Binding-site contacts:
Ligand atom O3P contacts residue GLY397 of chain 1.K at 3.9 Å.
Ligand atom O4P contacts residue GLY395 of chain 1.K at 3.5 Å (h-bond).
Ligand atom O3 contacts residue GLY373 of chain 1.K at 3.6 Å.
Ligand atom C5 contacts residue GLY373 of chain 1.K at 3.5 Å.
Ligand atom O5P contacts residue GLY395 of chain 1.K at 1.3 Å (h-bond).
Ligand atom P1 contacts residue GLY396 of chain 1.K at 3.4 Å.
Ligand atom O6P contacts residue LYS167 of chain 1.K at 3.3 Å.
Ligand atom P2 contacts residue GLY395 of chain 1.K at 2.7 Å.
Ligand atom O5P contacts residue PHE394 of chain 1.K at 2.6 Å.
Ligand atom O3 contacts residue GLY396 of chain 1.K at 2.9 Å (h-bond).
Ligand atom O3 contacts residue GLY395 of chain 1.K at 3.9 Å.
Ligand atom O3 contacts residue GLY397 of chain 1.K at 3.8 Å.
Ligand atom O1 contacts residue SER59 of chain 1.E at 3.3 Å (h-bond).
Ligand atom O4P contacts residue SER371 of chain 1.K at 4.0 Å.
Ligand atom O2P contacts residue GLY396 of chain 1.K at 2.8 Å (h-bond).
Ligand atom O3P contacts residue TRP454 of chain 1.K at 2.7 Å (h-bond).
Ligand atom O5 contacts residue GLY372 of chain 1.K at 4.0 Å.
Ligand atom O6P contacts residue MG1 of chain 1.X at 2.4 Å.
Ligand atom O4P contacts residue MG1 of chain 1.X at 3.5 Å.
Ligand atom O5 contacts residue GLY373 of chain 1.K at 3.1 Å (h-bond).
Ligand atom O1P contacts residue TRP454 of chain 1.K at 2.8 Å (h-bond).
Ligand atom O2P contacts residue SER59 of chain 1.E at 2.8 Å (h-bond).
Ligand atom C1 contacts residue GLY396 of chain 1.K at 3.7 Å.
Ligand atom P2 contacts residue MG1 of chain 1.X at 3.5 Å.
Ligand atom O6P contacts residue GLY395 of chain 1.K at 3.1 Å.
Ligand atom O2 contacts residue SER59 of chain 1.E at 3.1 Å (h-bond).
Ligand atom P1 contacts residue SER59 of chain 1.E at 3.5 Å.
Ligand atom C5 contacts residue GLY372 of chain 1.K at 4.0 Å.
Ligand atom O5 contacts residue GLY395 of chain 1.K at 3.6 Å.
Ligand atom C3 contacts residue GLY373 of chain 1.K at 3.6 Å.
Ligand atom O3P contacts residue GLY396 of chain 1.K at 2.9 Å (h-bond).
Ligand atom O2P contacts residue GLY400 of chain 1.K at 3.2 Å.
Ligand atom P2 contacts residue GLY396 of chain 1.K at 3.7 Å.
Ligand atom O4P contacts residue GLY373 of chain 1.K at 3.8 Å.
Ligand atom O4P contacts residue GLY372 of chain 1.K at 3.8 Å.
Ligand atom O5P contacts residue GLY396 of chain 1.K at 2.8 Å (h-bond).
Ligand atom P2 contacts residue PHE394 of chain 1.K at 4.0 Å.
Ligand atom O5 contacts residue GLY396 of chain 1.K at 3.8 Å.
Ligand atom O1P contacts residue SER59 of chain 1.E at 3.9 Å.
Ligand atom P1 contacts residue TRP454 of chain 1.K at 3.4 Å.

Sequence of chain 1.E:
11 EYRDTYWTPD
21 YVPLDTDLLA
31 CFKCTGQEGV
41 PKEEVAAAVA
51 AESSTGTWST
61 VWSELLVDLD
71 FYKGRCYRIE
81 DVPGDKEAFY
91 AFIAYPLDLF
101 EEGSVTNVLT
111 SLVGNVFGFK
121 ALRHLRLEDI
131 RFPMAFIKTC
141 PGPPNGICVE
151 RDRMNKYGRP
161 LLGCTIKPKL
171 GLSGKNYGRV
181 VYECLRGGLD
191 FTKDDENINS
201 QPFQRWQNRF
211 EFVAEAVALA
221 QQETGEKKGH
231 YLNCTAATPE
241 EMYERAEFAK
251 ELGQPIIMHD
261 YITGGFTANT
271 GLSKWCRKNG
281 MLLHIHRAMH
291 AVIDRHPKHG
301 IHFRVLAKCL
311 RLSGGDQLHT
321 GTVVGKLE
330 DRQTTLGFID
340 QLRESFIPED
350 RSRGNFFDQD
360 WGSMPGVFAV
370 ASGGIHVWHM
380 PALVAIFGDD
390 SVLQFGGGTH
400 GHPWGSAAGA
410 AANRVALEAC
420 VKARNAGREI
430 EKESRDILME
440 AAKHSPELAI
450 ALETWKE

This protein binds this small molecule.
Small molecule (SMILES): O=C(O)[C@@](O)(COP(=O)(O)O)[C@H](O)[C@H](O)COP(=O)(O)O

Sequence of chain 1.K:
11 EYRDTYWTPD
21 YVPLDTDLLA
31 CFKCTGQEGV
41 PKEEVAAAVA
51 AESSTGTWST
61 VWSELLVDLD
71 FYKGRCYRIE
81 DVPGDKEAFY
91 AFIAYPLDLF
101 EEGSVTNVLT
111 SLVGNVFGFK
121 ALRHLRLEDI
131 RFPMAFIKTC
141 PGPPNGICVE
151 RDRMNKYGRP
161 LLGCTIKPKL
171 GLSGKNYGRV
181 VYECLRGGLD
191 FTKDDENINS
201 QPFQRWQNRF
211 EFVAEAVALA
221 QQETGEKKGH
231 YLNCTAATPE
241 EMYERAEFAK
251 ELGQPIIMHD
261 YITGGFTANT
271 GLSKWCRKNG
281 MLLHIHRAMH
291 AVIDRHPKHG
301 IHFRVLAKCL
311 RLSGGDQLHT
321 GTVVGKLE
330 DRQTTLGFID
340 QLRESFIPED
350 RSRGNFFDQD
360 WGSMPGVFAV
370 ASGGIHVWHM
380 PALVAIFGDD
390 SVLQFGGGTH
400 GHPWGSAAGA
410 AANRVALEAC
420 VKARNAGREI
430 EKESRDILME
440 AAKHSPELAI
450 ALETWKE